Sequence of chain 1.C:
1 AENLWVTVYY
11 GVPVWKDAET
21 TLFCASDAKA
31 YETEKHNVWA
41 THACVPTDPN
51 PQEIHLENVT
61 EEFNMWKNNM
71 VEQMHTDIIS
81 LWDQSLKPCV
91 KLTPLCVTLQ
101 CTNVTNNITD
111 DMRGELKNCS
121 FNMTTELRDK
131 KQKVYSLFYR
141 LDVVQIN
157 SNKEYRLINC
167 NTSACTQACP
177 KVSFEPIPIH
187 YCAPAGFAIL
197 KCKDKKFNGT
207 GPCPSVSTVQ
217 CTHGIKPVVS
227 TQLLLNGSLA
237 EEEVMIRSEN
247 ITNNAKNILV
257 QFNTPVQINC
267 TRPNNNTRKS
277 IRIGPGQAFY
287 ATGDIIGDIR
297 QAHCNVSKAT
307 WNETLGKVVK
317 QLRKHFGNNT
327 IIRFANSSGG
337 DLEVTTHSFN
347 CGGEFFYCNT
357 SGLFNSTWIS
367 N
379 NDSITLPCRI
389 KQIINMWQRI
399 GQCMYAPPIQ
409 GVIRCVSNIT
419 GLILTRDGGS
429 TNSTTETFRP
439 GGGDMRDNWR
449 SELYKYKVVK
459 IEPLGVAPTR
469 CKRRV

Binding-site contacts:
Ligand atom C6 contacts residue ARG412 of chain 1.C at 4.1 Å.
Ligand atom O5 contacts residue ASN265 of chain 1.C at 2.4 Å (h-bond).
Ligand atom C2 contacts residue ASN265 of chain 1.C at 2.4 Å.
Ligand atom C1 contacts residue ASN265 of chain 1.C at 1.4 Å.
Ligand atom N2 contacts residue ASN265 of chain 1.C at 2.9 Å (h-bond).
Ligand atom C8 contacts residue SER303 of chain 1.C at 3.9 Å.
Ligand atom N2 contacts residue GLN263 of chain 1.C at 4.0 Å.
Ligand atom C1 contacts residue GLN263 of chain 1.C at 4.1 Å.
Ligand atom C2 contacts residue GLN263 of chain 1.C at 4.2 Å.
Ligand atom O5 contacts residue ARG412 of chain 1.C at 3.2 Å (salt-bridge).
Ligand atom C8 contacts residue ASN265 of chain 1.C at 4.3 Å.
Ligand atom C7 contacts residue ASN265 of chain 1.C at 3.1 Å.
Ligand atom C8 contacts residue SER381 of chain 1.C at 4.0 Å.
Ligand atom C1 contacts residue ARG412 of chain 1.C at 4.1 Å.
Ligand atom O7 contacts residue ASN301 of chain 1.C at 3.9 Å.
Ligand atom O7 contacts residue SER381 of chain 1.C at 4.5 Å.
Ligand atom C3 contacts residue GLN263 of chain 1.C at 3.8 Å.
Ligand atom C5 contacts residue ARG412 of chain 1.C at 4.3 Å.
Ligand atom C5 contacts residue ASN265 of chain 1.C at 3.7 Å.
Ligand atom C3 contacts residue ASN265 of chain 1.C at 3.8 Å.
Ligand atom O7 contacts residue ASN265 of chain 1.C at 3.0 Å (h-bond).
Ligand atom C8 contacts residue ASN301 of chain 1.C at 4.3 Å.
Ligand atom C5 contacts residue GLN263 of chain 1.C at 4.5 Å.
Ligand atom C8 contacts residue VAL302 of chain 1.C at 4.0 Å (hydrophobic).
Ligand atom C4 contacts residue ASN265 of chain 1.C at 4.2 Å.

The protein below binds the small molecule below.
Small molecule (SMILES): CC(=O)N[C@H]1[C@H](O[C@H]2[C@H](O)[C@@H](NC(C)=O)CO[C@@H]2CO)O[C@H](CO)[C@@H](O)[C@@H]1O